Sequence of chain 2.A:
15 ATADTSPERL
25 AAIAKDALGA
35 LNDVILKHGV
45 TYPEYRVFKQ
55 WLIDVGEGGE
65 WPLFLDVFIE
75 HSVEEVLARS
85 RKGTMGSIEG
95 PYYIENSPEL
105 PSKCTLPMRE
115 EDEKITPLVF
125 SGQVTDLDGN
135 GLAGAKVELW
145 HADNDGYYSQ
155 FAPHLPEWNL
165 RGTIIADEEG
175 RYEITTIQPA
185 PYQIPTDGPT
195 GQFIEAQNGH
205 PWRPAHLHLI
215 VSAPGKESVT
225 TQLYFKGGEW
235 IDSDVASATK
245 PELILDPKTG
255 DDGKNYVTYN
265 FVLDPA

Binding-site contacts:
Ligand atom C6 contacts residue TYR186 of chain 2.A at 3.9 Å (hydrophobic).
Ligand atom C2 contacts residue FE1 of chain 2.B at 3.0 Å.
Ligand atom CL9 contacts residue GLY94 of chain 2.A at 3.9 Å.
Ligand atom C1 contacts residue PRO95 of chain 2.A at 3.8 Å (hydrophobic).
Ligand atom C1 contacts residue FE1 of chain 2.B at 3.0 Å.
Ligand atom O8 contacts residue GLN226 of chain 2.A at 4.1 Å.
Ligand atom C4 contacts residue ARG207 of chain 2.A at 3.8 Å.
Ligand atom CL9 contacts residue ALA240 of chain 2.A at 4.0 Å.
Ligand atom C4 contacts residue PRO95 of chain 2.A at 3.8 Å (hydrophobic).
Ligand atom CL9 contacts residue ILE92 of chain 2.A at 3.0 Å.
Ligand atom O7 contacts residue FE1 of chain 2.B at 2.1 Å.
Ligand atom C5 contacts residue PRO95 of chain 2.A at 3.8 Å (hydrophobic).
Ligand atom C5 contacts residue LEU67 of chain 2.A at 3.7 Å (hydrophobic).
Ligand atom C3 contacts residue ARG207 of chain 2.A at 3.5 Å.
Ligand atom O7 contacts residue TYR96 of chain 2.A at 3.2 Å.
Ligand atom O8 contacts residue ARG207 of chain 2.A at 2.9 Å (salt-bridge).
Ligand atom C4 contacts residue VAL71 of chain 2.A at 3.6 Å (hydrophobic).
Ligand atom C2 contacts residue ARG207 of chain 2.A at 3.5 Å.
Ligand atom CL9 contacts residue GLN226 of chain 2.A at 4.1 Å.
Ligand atom C2 contacts residue HIS210 of chain 2.A at 4.1 Å.
Ligand atom O7 contacts residue HIS212 of chain 2.A at 3.9 Å.
Ligand atom C2 contacts residue HIS212 of chain 2.A at 4.2 Å.
Ligand atom C5 contacts residue VAL71 of chain 2.A at 4.2 Å (hydrophobic).
Ligand atom O8 contacts residue FE1 of chain 2.B at 2.3 Å.
Ligand atom C6 contacts residue PRO95 of chain 2.A at 3.9 Å (hydrophobic).
Ligand atom O8 contacts residue HIS210 of chain 2.A at 3.2 Å (h-bond).
Ligand atom C3 contacts residue PRO95 of chain 2.A at 3.7 Å (hydrophobic).
Ligand atom CL9 contacts residue ARG207 of chain 2.A at 3.5 Å.
Ligand atom CL10 contacts residue TYR96 of chain 2.A at 4.2 Å.
Ligand atom C6 contacts residue TYR96 of chain 2.A at 3.1 Å (hydrophobic).
Ligand atom C2 contacts residue PRO95 of chain 2.A at 3.7 Å (hydrophobic).
Ligand atom C5 contacts residue TYR96 of chain 2.A at 4.1 Å (hydrophobic).
Ligand atom O8 contacts residue HIS212 of chain 2.A at 3.0 Å.
Ligand atom CL10 contacts residue ILE188 of chain 2.A at 3.3 Å.
Ligand atom C1 contacts residue TYR96 of chain 2.A at 3.6 Å (hydrophobic).
Ligand atom O8 contacts residue TYR152 of chain 2.A at 4.2 Å.
Ligand atom CL10 contacts residue LEU67 of chain 2.A at 2.2 Å.
Ligand atom CL10 contacts residue VAL71 of chain 2.A at 3.6 Å.
Ligand atom O7 contacts residue HIS210 of chain 2.A at 3.7 Å.
Ligand atom O7 contacts residue TYR152 of chain 2.A at 3.0 Å (h-bond).

A protein and the small-molecule ligand that binds it are described below.
Small molecule (SMILES): Oc1cc(Cl)cc(Cl)c1O